The protein below binds the small molecule below.
Small molecule (SMILES): CCC(=O)CC(=O)O

Binding-site contacts:
Ligand atom OAA contacts residue SER148 of chain 1.D at 4.0 Å.
Ligand atom CAH contacts residue GLN99 of chain 1.D at 3.5 Å.
Ligand atom CAE contacts residue NAD1 of chain 1.K at 3.1 Å.
Ligand atom CAE contacts residue HIS150 of chain 1.D at 4.4 Å.
Ligand atom CAD contacts residue TYR161 of chain 1.D at 4.4 Å (hydrophobic).
Ligand atom CAE contacts residue TYR161 of chain 1.D at 3.6 Å (hydrophobic).
Ligand atom CAF contacts residue NAD1 of chain 1.K at 3.6 Å.
Ligand atom OAC contacts residue HIS150 of chain 1.D at 3.3 Å.
Ligand atom CAE contacts residue PHE193 of chain 1.D at 4.5 Å (hydrophobic).
Ligand atom CAD contacts residue PHE193 of chain 1.D at 4.3 Å (hydrophobic).
Ligand atom CAF contacts residue PHE193 of chain 1.D at 3.6 Å (hydrophobic).
Ligand atom OAC contacts residue LYS158 of chain 1.D at 2.6 Å (salt-bridge).
Ligand atom CAG contacts residue HIS150 of chain 1.D at 3.0 Å.
Ligand atom OAB contacts residue GLN99 of chain 1.D at 2.8 Å (h-bond).
Ligand atom CAG contacts residue TYR161 of chain 1.D at 3.6 Å (hydrophobic).
Ligand atom CAD contacts residue NAD1 of chain 1.K at 3.5 Å.
Ligand atom CAG contacts residue PRO191 of chain 1.D at 4.3 Å (hydrophobic).
Ligand atom CAG contacts residue SER148 of chain 1.D at 2.3 Å.
Ligand atom CAD contacts residue SER148 of chain 1.D at 3.7 Å.
Ligand atom OAC contacts residue GLN99 of chain 1.D at 3.7 Å.
Ligand atom CAH contacts residue TYR161 of chain 1.D at 4.5 Å (hydrophobic).
Ligand atom CAF contacts residue LYS158 of chain 1.D at 4.4 Å.
Ligand atom CAD contacts residue HIS150 of chain 1.D at 3.7 Å.
Ligand atom CAH contacts residue LYS158 of chain 1.D at 3.1 Å.
Ligand atom CAD contacts residue GLY192 of chain 1.D at 4.5 Å.
Ligand atom CAG contacts residue NAD1 of chain 1.K at 3.6 Å.
Ligand atom CAE contacts residue SER148 of chain 1.D at 4.4 Å.
Ligand atom CAH contacts residue PHE193 of chain 1.D at 3.9 Å (hydrophobic).
Ligand atom OAC contacts residue TYR161 of chain 1.D at 4.2 Å.
Ligand atom OAA contacts residue NAD1 of chain 1.K at 2.9 Å.
Ligand atom OAC contacts residue PHE193 of chain 1.D at 4.0 Å.
Ligand atom CAF contacts residue VAL199 of chain 1.D at 4.0 Å (hydrophobic).
Ligand atom OAB contacts residue LYS158 of chain 1.D at 3.3 Å (salt-bridge).
Ligand atom OAA contacts residue TYR161 of chain 1.D at 2.4 Å (h-bond).

Sequence of chain 1.D:
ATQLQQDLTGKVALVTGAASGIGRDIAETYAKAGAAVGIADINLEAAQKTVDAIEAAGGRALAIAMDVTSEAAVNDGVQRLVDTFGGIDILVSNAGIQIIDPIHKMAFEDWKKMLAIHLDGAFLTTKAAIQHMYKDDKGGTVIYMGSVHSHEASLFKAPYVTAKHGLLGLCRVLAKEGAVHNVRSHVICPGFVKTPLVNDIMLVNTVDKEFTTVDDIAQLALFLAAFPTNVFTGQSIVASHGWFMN